Sequence of chain 1.B:
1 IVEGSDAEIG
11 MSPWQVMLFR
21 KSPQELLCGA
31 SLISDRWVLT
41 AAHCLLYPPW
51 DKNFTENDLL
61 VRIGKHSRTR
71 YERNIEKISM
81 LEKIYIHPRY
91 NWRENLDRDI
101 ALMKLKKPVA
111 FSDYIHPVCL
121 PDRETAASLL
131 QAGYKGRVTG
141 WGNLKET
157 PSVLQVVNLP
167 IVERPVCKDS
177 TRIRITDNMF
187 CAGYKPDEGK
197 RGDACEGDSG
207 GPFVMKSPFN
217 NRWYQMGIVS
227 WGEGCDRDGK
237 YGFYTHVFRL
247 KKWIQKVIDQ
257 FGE

Binding-site contacts:
Ligand atom C22 contacts residue ARG89 of chain 1.B at 3.7 Å.
Ligand atom C8 contacts residue LYS252 of chain 1.B at 3.7 Å.
Ligand atom S73 contacts residue GLU259 of chain 1.B at 3.7 Å.
Ligand atom O79 contacts residue GLU259 of chain 1.B at 3.6 Å.
Ligand atom N44 contacts residue ASP255 of chain 1.B at 3.3 Å (salt-bridge).
Ligand atom C27 contacts residue GLN256 of chain 1.B at 3.6 Å.
Ligand atom C3 contacts residue PRO88 of chain 1.B at 3.7 Å (hydrophobic).
Ligand atom O23 contacts residue LYS248 of chain 1.B at 3.3 Å (salt-bridge).
Ligand atom O29 contacts residue ARG89 of chain 1.B at 2.8 Å.
Ligand atom C6 contacts residue PRO88 of chain 1.B at 3.6 Å (hydrophobic).
Ligand atom C37 contacts residue GLN256 of chain 1.B at 3.3 Å.
Ligand atom C27 contacts residue VAL253 of chain 1.B at 3.5 Å (hydrophobic).
Ligand atom C27 contacts residue LYS252 of chain 1.B at 3.4 Å.
Ligand atom N44 contacts residue GLN256 of chain 1.B at 3.9 Å.
Ligand atom O35 contacts residue ARG89 of chain 1.B at 3.0 Å (salt-bridge).
Ligand atom O25 contacts residue TRP249 of chain 1.B at 2.9 Å.
Ligand atom C74 contacts residue GLU259 of chain 1.B at 3.6 Å.
Ligand atom C59 contacts residue GLN256 of chain 1.B at 3.7 Å.
Ligand atom S31 contacts residue ARG89 of chain 1.B at 3.6 Å.
Ligand atom N41 contacts residue GLN256 of chain 1.B at 3.5 Å.
Ligand atom O77 contacts residue GLY258 of chain 1.B at 3.2 Å.
Ligand atom C42 contacts residue GLN256 of chain 1.B at 3.8 Å.
Ligand atom O23 contacts residue TRP249 of chain 1.B at 3.4 Å (h-bond).
Ligand atom C13 contacts residue LYS252 of chain 1.B at 3.9 Å.
Ligand atom N1 contacts residue PRO88 of chain 1.B at 3.9 Å.
Ligand atom O77 contacts residue GLU259 of chain 1.B at 2.5 Å (salt-bridge).
Ligand atom O25 contacts residue PRO88 of chain 1.B at 3.7 Å.
Ligand atom O24 contacts residue LYS252 of chain 1.B at 3.3 Å (salt-bridge).
Ligand atom O36 contacts residue HIS87 of chain 1.B at 3.4 Å.
Ligand atom C46 contacts residue ASP255 of chain 1.B at 3.4 Å.
Ligand atom C39 contacts residue GLN256 of chain 1.B at 3.3 Å.
Ligand atom C33 contacts residue GLN256 of chain 1.B at 3.8 Å.
Ligand atom O86 contacts residue GLU259 of chain 1.B at 3.4 Å.
Ligand atom C14 contacts residue VAL253 of chain 1.B at 3.9 Å (hydrophobic).
Ligand atom O36 contacts residue ARG89 of chain 1.B at 3.2 Å.
Ligand atom C47 contacts residue ASP255 of chain 1.B at 3.4 Å.
Ligand atom C20 contacts residue LYS252 of chain 1.B at 3.8 Å.
Ligand atom C16 contacts residue ARG89 of chain 1.B at 3.2 Å.
Ligand atom O36 contacts residue ARG98 of chain 1.B at 3.0 Å (salt-bridge).
Ligand atom O32 contacts residue GLN256 of chain 1.B at 3.9 Å.

This protein binds this small molecule.
Small molecule (SMILES): Cc1ccc(C(=O)Nc2ccc(S(=O)(=O)O)c3cc(S(=O)(=O)O)cc(S(=O)(=O)O)c23)cc1NC(=O)c1cccc(NC(=O)Nc2cccc(C(=O)Nc3cc(C(=O)Nc4ccc(S(=O)(=O)O)c5cc(S(=O)(=O)O)cc(S(=O)(=O)O)c45)ccc3C)c2)c1